Binding-site contacts:
Ligand atom C5 contacts residue ASN12 of chain 21.H at 4.1 Å.
Ligand atom N2 contacts residue ASN12 of chain 21.H at 3.8 Å.
Ligand atom O5 contacts residue ASN12 of chain 21.H at 2.7 Å (h-bond).
Ligand atom C2 contacts residue ASN12 of chain 21.H at 3.2 Å.
Ligand atom C7 contacts residue ASN12 of chain 21.H at 3.9 Å.
Ligand atom C1 contacts residue ASN12 of chain 21.H at 2.2 Å.
Ligand atom O7 contacts residue ASN12 of chain 21.H at 3.6 Å.

The protein below binds the small molecule below.
Small molecule (SMILES): CC(=O)N[C@H]1[C@H](O[C@H]2[C@H](O)[C@@H](NC(C)=O)CO[C@@H]2CO)O[C@H](CO)[C@@H](O)[C@@H]1O

Sequence of chain 21.H:
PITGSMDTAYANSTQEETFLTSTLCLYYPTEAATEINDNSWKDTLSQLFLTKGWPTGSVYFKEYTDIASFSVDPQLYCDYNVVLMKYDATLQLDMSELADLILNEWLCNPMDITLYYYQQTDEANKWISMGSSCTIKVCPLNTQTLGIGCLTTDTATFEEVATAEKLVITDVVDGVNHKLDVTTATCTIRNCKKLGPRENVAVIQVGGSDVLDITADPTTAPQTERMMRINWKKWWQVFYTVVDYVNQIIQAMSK